This protein binds this small molecule.
Small molecule (SMILES): CC(=O)N[C@H]1[C@H](O[C@H]2[C@@H](O)[C@@H](CO)O[C@H](O[C@@H]3[C@H](O)[C@@H](O)[C@H](O[C@H]4[C@H](O)[C@@H](O)[C@H](O)O[C@@H]4CO)O[C@@H]3CO)[C@@H]2O)O[C@H](CO)[C@H](O)[C@@H]1O

Binding-site contacts:
Ligand atom O4 contacts residue GLY211 of chain 1.B at 3.4 Å.
Ligand atom C2 contacts residue GLU126 of chain 1.B at 4.2 Å.
Ligand atom O7 contacts residue GLY96 of chain 1.B at 3.0 Å (h-bond).
Ligand atom O4 contacts residue ALA77 of chain 1.B at 3.8 Å.
Ligand atom C3 contacts residue TRP122 of chain 1.B at 3.5 Å (hydrophobic).
Ligand atom O7 contacts residue GLY95 of chain 1.B at 3.7 Å.
Ligand atom O3 contacts residue GLY96 of chain 1.B at 2.9 Å (h-bond).
Ligand atom C6 contacts residue TRP122 of chain 1.B at 3.8 Å (hydrophobic).
Ligand atom O2 contacts residue GLU126 of chain 1.B at 3.7 Å.
Ligand atom C3 contacts residue ASN124 of chain 1.B at 3.5 Å.
Ligand atom C4 contacts residue ASP78 of chain 1.B at 3.5 Å.
Ligand atom C8 contacts residue GLU126 of chain 1.B at 3.4 Å.
Ligand atom O3 contacts residue GLU126 of chain 1.B at 3.5 Å.
Ligand atom O6 contacts residue GLN212 of chain 1.B at 3.6 Å (h-bond).
Ligand atom O6 contacts residue TRP122 of chain 1.B at 3.8 Å.
Ligand atom O2 contacts residue THR125 of chain 1.B at 2.6 Å (h-bond).
Ligand atom C7 contacts residue ASN124 of chain 1.B at 3.9 Å.
Ligand atom N2 contacts residue ASN124 of chain 1.B at 3.6 Å (h-bond).
Ligand atom C7 contacts residue GLU126 of chain 1.B at 3.7 Å.
Ligand atom C1 contacts residue THR125 of chain 1.B at 3.8 Å.
Ligand atom C4 contacts residue TRP122 of chain 1.B at 3.6 Å (hydrophobic).
Ligand atom C3 contacts residue THR125 of chain 1.B at 3.8 Å.
Ligand atom O3 contacts residue ASP78 of chain 1.B at 2.6 Å (salt-bridge).
Ligand atom O3 contacts residue TRP122 of chain 1.B at 3.7 Å.
Ligand atom C5 contacts residue TRP122 of chain 1.B at 3.6 Å (hydrophobic).
Ligand atom C3 contacts residue GLY96 of chain 1.B at 4.1 Å.
Ligand atom O3 contacts residue GLY95 of chain 1.B at 3.8 Å.
Ligand atom N2 contacts residue GLU126 of chain 1.B at 3.1 Å (salt-bridge).
Ligand atom O4 contacts residue GLN43 of chain 1.B at 3.0 Å (h-bond).
Ligand atom C8 contacts residue TYR97 of chain 1.B at 3.8 Å (hydrophobic).
Ligand atom C3 contacts residue ASP78 of chain 1.B at 3.6 Å.
Ligand atom C7 contacts residue GLY96 of chain 1.B at 3.8 Å.
Ligand atom C8 contacts residue TRP127 of chain 1.B at 3.9 Å (hydrophobic).
Ligand atom O3 contacts residue ASN124 of chain 1.B at 2.9 Å (h-bond).
Ligand atom C2 contacts residue THR125 of chain 1.B at 3.5 Å.
Ligand atom O4 contacts residue GLY95 of chain 1.B at 4.0 Å.
Ligand atom C4 contacts residue ALA77 of chain 1.B at 4.0 Å (hydrophobic).
Ligand atom O4 contacts residue ASP78 of chain 1.B at 2.6 Å (salt-bridge).
Ligand atom C6 contacts residue GLN212 of chain 1.B at 4.0 Å.
Ligand atom O7 contacts residue TYR97 of chain 1.B at 3.9 Å.

Sequence of chain 1.B:
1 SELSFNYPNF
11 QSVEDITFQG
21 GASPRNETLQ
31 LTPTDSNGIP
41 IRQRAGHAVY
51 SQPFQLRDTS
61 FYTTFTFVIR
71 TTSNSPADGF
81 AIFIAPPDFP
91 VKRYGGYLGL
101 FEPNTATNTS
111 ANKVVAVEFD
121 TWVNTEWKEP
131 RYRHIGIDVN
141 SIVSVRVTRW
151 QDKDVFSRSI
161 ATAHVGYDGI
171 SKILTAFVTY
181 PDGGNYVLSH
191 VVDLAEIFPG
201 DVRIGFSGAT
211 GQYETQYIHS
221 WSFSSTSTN